Binding-site contacts:
Ligand atom C6 contacts residue HIS82 of chain 1.A at 4.0 Å.
Ligand atom C5 contacts residue HIS82 of chain 1.A at 4.1 Å.
Ligand atom O4 contacts residue MET248 of chain 1.A at 3.5 Å.
Ligand atom P contacts residue ARG86 of chain 1.A at 3.8 Å.
Ligand atom C3 contacts residue ASP203 of chain 1.A at 3.6 Å.
Ligand atom O1 contacts residue GLN183 of chain 1.A at 3.9 Å.
Ligand atom O3 contacts residue LYS244 of chain 1.A at 3.0 Å (salt-bridge).
Ligand atom C6 contacts residue TRP238 of chain 1.A at 3.8 Å (hydrophobic).
Ligand atom P contacts residue GLN81 of chain 1.A at 3.6 Å.
Ligand atom C3 contacts residue LYS244 of chain 1.A at 3.4 Å.
Ligand atom C4 contacts residue LYS244 of chain 1.A at 3.5 Å.
Ligand atom O6 contacts residue HIS82 of chain 1.A at 3.3 Å (h-bond).
Ligand atom O1 contacts residue HIS82 of chain 1.A at 3.2 Å.
Ligand atom O3P contacts residue ARG86 of chain 1.A at 2.8 Å (salt-bridge).
Ligand atom P contacts residue HIS82 of chain 1.A at 4.0 Å.
Ligand atom O5 contacts residue HIS82 of chain 1.A at 3.0 Å (h-bond).
Ligand atom C1 contacts residue ASP203 of chain 1.A at 3.9 Å.
Ligand atom O1 contacts residue PHE67 of chain 1.A at 3.6 Å.
Ligand atom O4 contacts residue TRP238 of chain 1.A at 3.7 Å.
Ligand atom C6 contacts residue HIS159 of chain 1.A at 4.0 Å.
Ligand atom O1P contacts residue ARG57 of chain 1.A at 3.0 Å (salt-bridge).
Ligand atom O6 contacts residue GLN81 of chain 1.A at 3.3 Å (h-bond).
Ligand atom O3P contacts residue ARG57 of chain 1.A at 3.1 Å (salt-bridge).
Ligand atom P contacts residue ARG57 of chain 1.A at 3.7 Å.
Ligand atom O2P contacts residue ARG86 of chain 1.A at 2.8 Å (salt-bridge).
Ligand atom O5 contacts residue HIS159 of chain 1.A at 4.2 Å.
Ligand atom O2 contacts residue GLN183 of chain 1.A at 3.5 Å (h-bond).
Ligand atom O1P contacts residue GLN81 of chain 1.A at 4.0 Å.
Ligand atom C2 contacts residue ASP203 of chain 1.A at 3.4 Å.
Ligand atom C3 contacts residue TRP238 of chain 1.A at 4.1 Å (hydrophobic).
Ligand atom O2 contacts residue ASP203 of chain 1.A at 2.4 Å (salt-bridge).
Ligand atom O3 contacts residue ASP203 of chain 1.A at 4.0 Å.
Ligand atom C5 contacts residue TRP238 of chain 1.A at 3.7 Å (hydrophobic).
Ligand atom C1 contacts residue HIS82 of chain 1.A at 3.7 Å.
Ligand atom C4 contacts residue GLN81 of chain 1.A at 3.7 Å.
Ligand atom O4 contacts residue LYS244 of chain 1.A at 2.6 Å (salt-bridge).
Ligand atom O1P contacts residue MET248 of chain 1.A at 3.9 Å.
Ligand atom O2P contacts residue GLN81 of chain 1.A at 2.8 Å (h-bond).
Ligand atom O2P contacts residue HIS82 of chain 1.A at 3.5 Å.
Ligand atom C6 contacts residue ARG57 of chain 1.A at 4.1 Å.

Sequence of chain 1.A:
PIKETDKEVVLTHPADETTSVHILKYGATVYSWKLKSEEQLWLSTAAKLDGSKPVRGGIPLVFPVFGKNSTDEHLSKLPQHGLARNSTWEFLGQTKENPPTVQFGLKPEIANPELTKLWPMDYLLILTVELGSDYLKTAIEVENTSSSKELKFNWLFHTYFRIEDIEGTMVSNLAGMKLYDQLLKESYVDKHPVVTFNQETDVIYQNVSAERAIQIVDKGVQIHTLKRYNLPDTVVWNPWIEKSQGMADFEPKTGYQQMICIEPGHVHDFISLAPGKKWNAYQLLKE

The small molecule below binds the protein below.
Small molecule (SMILES): O=P(O)(O)OC[C@H]1O[C@@H](O)[C@H](O)[C@@H](O)[C@@H]1O